A small-molecule ligand and the protein it binds are described below.
Small molecule (SMILES): C=CC(=O)N1CC[C@H](Nc2nc(CN3CCOCC3)cc(Nc3nc4cccnc4s3)n2)C1

Binding-site contacts:
Ligand atom C31 contacts residue LEU135 of chain 1.B at 3.8 Å (hydrophobic).
Ligand atom C3 contacts residue CYS88 of chain 1.B at 3.0 Å (hydrophobic).
Ligand atom C24 contacts residue MET84 of chain 1.B at 3.6 Å (hydrophobic).
Ligand atom C27 contacts residue LEU135 of chain 1.B at 3.7 Å (hydrophobic).
Ligand atom N23 contacts residue PHE83 of chain 1.B at 3.5 Å.
Ligand atom C26 contacts residue GLU82 of chain 1.B at 3.8 Å.
Ligand atom N25 contacts residue ALA35 of chain 1.B at 3.7 Å.
Ligand atom C20 contacts residue GLU85 of chain 1.B at 3.3 Å.
Ligand atom C11 contacts residue ILE15 of chain 1.B at 3.8 Å (hydrophobic).
Ligand atom C27 contacts residue PHE81 of chain 1.B at 3.6 Å (hydrophobic).
Ligand atom C1 contacts residue CYS88 of chain 1.B at 3.5 Å (hydrophobic).
Ligand atom C17 contacts residue PHE83 of chain 1.B at 3.5 Å (hydrophobic).
Ligand atom C21 contacts residue MET84 of chain 1.B at 3.3 Å (hydrophobic).
Ligand atom C28 contacts residue LEU135 of chain 1.B at 3.8 Å (hydrophobic).
Ligand atom C26 contacts residue ALA35 of chain 1.B at 3.4 Å (hydrophobic).
Ligand atom C31 contacts residue ALA35 of chain 1.B at 3.8 Å (hydrophobic).
Ligand atom C22 contacts residue MET84 of chain 1.B at 3.4 Å (hydrophobic).
Ligand atom C22 contacts residue GLY87 of chain 1.B at 3.5 Å.
Ligand atom C27 contacts residue ALA35 of chain 1.B at 3.7 Å (hydrophobic).
Ligand atom O4 contacts residue CYS88 of chain 1.B at 3.6 Å (h-bond).
Ligand atom N25 contacts residue MET84 of chain 1.B at 3.0 Å (h-bond).
Ligand atom N25 contacts residue GLU82 of chain 1.B at 3.9 Å.
Ligand atom C8 contacts residue CYS88 of chain 1.B at 3.8 Å (hydrophobic).
Ligand atom N23 contacts residue MET84 of chain 1.B at 2.7 Å (h-bond).
Ligand atom S32 contacts residue LEU135 of chain 1.B at 3.8 Å.
Ligand atom C2 contacts residue ASP91 of chain 1.B at 3.5 Å.
Ligand atom C13 contacts residue GLY87 of chain 1.B at 3.6 Å.
Ligand atom N33 contacts residue GLY87 of chain 1.B at 3.8 Å.
Ligand atom N10 contacts residue ILE15 of chain 1.B at 3.7 Å.
Ligand atom C28 contacts residue PHE81 of chain 1.B at 3.3 Å (hydrophobic).
Ligand atom C9 contacts residue CYS88 of chain 1.B at 3.4 Å (hydrophobic).
Ligand atom C21 contacts residue PHE83 of chain 1.B at 3.8 Å (hydrophobic).
Ligand atom C27 contacts residue GLU82 of chain 1.B at 3.0 Å.
Ligand atom C2 contacts residue CYS88 of chain 1.B at 2.8 Å (hydrophobic).
Ligand atom N33 contacts residue ILE15 of chain 1.B at 3.6 Å.
Ligand atom C1 contacts residue SER90 of chain 1.B at 3.7 Å.
Ligand atom N15 contacts residue GLU85 of chain 1.B at 3.7 Å.
Ligand atom N5 contacts residue CYS88 of chain 1.B at 3.2 Å (h-bond).
Ligand atom C21 contacts residue GLY87 of chain 1.B at 3.4 Å.
Ligand atom C19 contacts residue GLU85 of chain 1.B at 3.3 Å.

Sequence of chain 1.B:
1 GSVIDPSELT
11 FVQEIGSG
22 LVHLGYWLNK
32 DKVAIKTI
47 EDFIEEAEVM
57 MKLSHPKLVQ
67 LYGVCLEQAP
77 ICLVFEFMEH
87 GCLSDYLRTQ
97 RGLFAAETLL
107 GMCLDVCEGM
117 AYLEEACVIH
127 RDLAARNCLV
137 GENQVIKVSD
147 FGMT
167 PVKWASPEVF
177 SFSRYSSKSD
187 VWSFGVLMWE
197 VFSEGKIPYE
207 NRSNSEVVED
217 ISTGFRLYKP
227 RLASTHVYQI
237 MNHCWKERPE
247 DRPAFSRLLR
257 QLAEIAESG